Sequence of chain 1.C:
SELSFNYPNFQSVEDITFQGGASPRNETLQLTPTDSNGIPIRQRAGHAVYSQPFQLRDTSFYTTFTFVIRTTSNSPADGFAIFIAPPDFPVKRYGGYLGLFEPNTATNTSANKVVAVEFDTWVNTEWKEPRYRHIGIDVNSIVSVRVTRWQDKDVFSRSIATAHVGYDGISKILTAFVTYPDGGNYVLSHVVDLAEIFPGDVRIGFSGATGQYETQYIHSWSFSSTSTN

This small molecule binds to this protein.
Small molecule (SMILES): CC(=O)NCC(=O)N[C@H](C(=O)N[C@H](C(=O)N[C@@H](CO)C(=O)N[C@@H](C)CO)[C@@H](C)O)C(C)C

Binding-site contacts:
Ligand atom O contacts residue TRP122 of chain 1.C at 4.3 Å.
Ligand atom N contacts residue THR125 of chain 1.C at 3.7 Å.
Ligand atom CH3 contacts residue TRP122 of chain 1.C at 4.1 Å (hydrophobic).
Ligand atom CB contacts residue GLU126 of chain 1.C at 4.4 Å.
Ligand atom O contacts residue GLU126 of chain 1.C at 3.8 Å.
Ligand atom N contacts residue THR125 of chain 1.C at 3.6 Å (h-bond).
Ligand atom O contacts residue THR125 of chain 1.C at 3.8 Å.
Ligand atom N contacts residue GLU126 of chain 1.C at 2.8 Å (salt-bridge).
Ligand atom O contacts residue A2G1 of chain 1.Z at 4.1 Å.
Ligand atom CB contacts residue A2G1 of chain 1.Z at 3.8 Å.
Ligand atom OG contacts residue A2G1 of chain 1.Z at 3.8 Å.
Ligand atom CG2 contacts residue A2G1 of chain 1.Z at 3.4 Å.
Ligand atom CA contacts residue GLU126 of chain 1.C at 3.7 Å.
Ligand atom CB contacts residue A2G1 of chain 1.Z at 2.4 Å.
Ligand atom N contacts residue A2G1 of chain 1.Z at 4.2 Å.
Ligand atom CA contacts residue GLU126 of chain 1.C at 3.7 Å.
Ligand atom CA contacts residue THR125 of chain 1.C at 4.3 Å.
Ligand atom CB contacts residue GLU126 of chain 1.C at 4.2 Å.
Ligand atom OG1 contacts residue GLU126 of chain 1.C at 3.5 Å (salt-bridge).
Ligand atom C contacts residue THR125 of chain 1.C at 3.5 Å.
Ligand atom C contacts residue A2G1 of chain 1.Z at 3.7 Å.
Ligand atom N contacts residue A2G1 of chain 1.Z at 4.0 Å.
Ligand atom CG2 contacts residue THR125 of chain 1.C at 4.2 Å.
Ligand atom CA contacts residue GLU126 of chain 1.C at 4.1 Å.
Ligand atom C contacts residue GLU126 of chain 1.C at 4.0 Å.
Ligand atom CG2 contacts residue GLU126 of chain 1.C at 4.4 Å.
Ligand atom N contacts residue GLU126 of chain 1.C at 3.2 Å (salt-bridge).
Ligand atom CG2 contacts residue TRP122 of chain 1.C at 4.0 Å (hydrophobic).
Ligand atom OG1 contacts residue A2G1 of chain 1.Z at 1.3 Å.
Ligand atom O contacts residue A2G1 of chain 1.Z at 4.4 Å.
Ligand atom C contacts residue GLU126 of chain 1.C at 3.7 Å.
Ligand atom C contacts residue GLU126 of chain 1.C at 4.3 Å.
Ligand atom CA contacts residue THR125 of chain 1.C at 3.4 Å.
Ligand atom CB contacts residue GLU126 of chain 1.C at 4.3 Å.
Ligand atom CA contacts residue A2G1 of chain 1.Z at 3.5 Å.
Ligand atom CG1 contacts residue GLU126 of chain 1.C at 3.9 Å.